Sequence of chain 1.A:
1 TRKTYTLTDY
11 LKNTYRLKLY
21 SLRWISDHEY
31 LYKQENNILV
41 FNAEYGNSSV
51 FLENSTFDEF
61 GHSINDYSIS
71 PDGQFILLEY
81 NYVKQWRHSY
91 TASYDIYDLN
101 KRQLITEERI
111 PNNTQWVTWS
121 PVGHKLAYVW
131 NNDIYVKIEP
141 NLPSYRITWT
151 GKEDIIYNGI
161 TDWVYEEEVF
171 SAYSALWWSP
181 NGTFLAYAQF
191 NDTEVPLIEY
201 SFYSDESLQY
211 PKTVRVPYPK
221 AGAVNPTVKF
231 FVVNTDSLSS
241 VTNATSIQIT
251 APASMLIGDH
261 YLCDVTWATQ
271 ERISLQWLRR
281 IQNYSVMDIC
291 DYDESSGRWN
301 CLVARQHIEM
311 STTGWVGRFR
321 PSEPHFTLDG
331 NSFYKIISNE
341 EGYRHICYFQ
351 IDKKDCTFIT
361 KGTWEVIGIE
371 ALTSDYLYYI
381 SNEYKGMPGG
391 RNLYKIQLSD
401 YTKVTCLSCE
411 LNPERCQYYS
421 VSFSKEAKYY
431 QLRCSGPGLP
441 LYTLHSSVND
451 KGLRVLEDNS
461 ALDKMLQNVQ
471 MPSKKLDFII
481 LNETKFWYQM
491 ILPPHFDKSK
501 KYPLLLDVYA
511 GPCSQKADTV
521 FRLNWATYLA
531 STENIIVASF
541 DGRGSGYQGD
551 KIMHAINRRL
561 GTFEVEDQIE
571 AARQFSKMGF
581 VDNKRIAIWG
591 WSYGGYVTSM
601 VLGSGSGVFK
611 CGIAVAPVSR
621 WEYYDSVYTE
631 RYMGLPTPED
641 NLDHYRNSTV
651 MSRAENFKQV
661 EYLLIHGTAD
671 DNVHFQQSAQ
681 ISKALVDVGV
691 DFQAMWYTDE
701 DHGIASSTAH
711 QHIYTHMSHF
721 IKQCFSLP

A small-molecule ligand and the protein it binds are described below.
Small molecule (SMILES): CC(=O)N[C@@H]1[C@@H](O)[C@H](O)[C@@H](CO)O[C@H]1O

Binding-site contacts:
Ligand atom C7 contacts residue ASN243 of chain 1.A at 3.2 Å.
Ligand atom C1 contacts residue TRP149 of chain 1.A at 3.9 Å (hydrophobic).
Ligand atom C2 contacts residue ASN243 of chain 1.A at 2.8 Å.
Ligand atom C6 contacts residue TRP149 of chain 1.A at 4.2 Å (hydrophobic).
Ligand atom C5 contacts residue TRP149 of chain 1.A at 3.8 Å (hydrophobic).
Ligand atom C8 contacts residue ASN243 of chain 1.A at 3.6 Å.
Ligand atom C1 contacts residue ASN243 of chain 1.A at 1.5 Å.
Ligand atom O5 contacts residue TRP149 of chain 1.A at 3.9 Å.
Ligand atom C4 contacts residue ASN243 of chain 1.A at 4.4 Å.
Ligand atom N2 contacts residue ASN243 of chain 1.A at 2.9 Å (h-bond).
Ligand atom O5 contacts residue ASN243 of chain 1.A at 2.5 Å (h-bond).
Ligand atom O7 contacts residue ASN243 of chain 1.A at 3.7 Å.
Ligand atom C8 contacts residue VAL241 of chain 1.A at 3.2 Å (hydrophobic).
Ligand atom C3 contacts residue TRP149 of chain 1.A at 4.4 Å (hydrophobic).
Ligand atom C5 contacts residue ASN243 of chain 1.A at 3.8 Å.
Ligand atom C3 contacts residue ASN243 of chain 1.A at 4.1 Å.